Binding-site contacts:
Ligand atom C2 contacts residue ASN125 of chain 1.A at 2.6 Å.
Ligand atom O5 contacts residue ASN125 of chain 1.A at 2.4 Å (h-bond).
Ligand atom C1 contacts residue ASN125 of chain 1.A at 1.5 Å.
Ligand atom C4 contacts residue ASN125 of chain 1.A at 4.3 Å.
Ligand atom N2 contacts residue ASN125 of chain 1.A at 3.2 Å (h-bond).
Ligand atom O7 contacts residue ASN125 of chain 1.A at 3.9 Å.
Ligand atom C7 contacts residue ASN125 of chain 1.A at 3.8 Å.
Ligand atom C5 contacts residue ASN125 of chain 1.A at 3.7 Å.
Ligand atom C3 contacts residue ASN125 of chain 1.A at 3.9 Å.

Sequence of chain 1.A:
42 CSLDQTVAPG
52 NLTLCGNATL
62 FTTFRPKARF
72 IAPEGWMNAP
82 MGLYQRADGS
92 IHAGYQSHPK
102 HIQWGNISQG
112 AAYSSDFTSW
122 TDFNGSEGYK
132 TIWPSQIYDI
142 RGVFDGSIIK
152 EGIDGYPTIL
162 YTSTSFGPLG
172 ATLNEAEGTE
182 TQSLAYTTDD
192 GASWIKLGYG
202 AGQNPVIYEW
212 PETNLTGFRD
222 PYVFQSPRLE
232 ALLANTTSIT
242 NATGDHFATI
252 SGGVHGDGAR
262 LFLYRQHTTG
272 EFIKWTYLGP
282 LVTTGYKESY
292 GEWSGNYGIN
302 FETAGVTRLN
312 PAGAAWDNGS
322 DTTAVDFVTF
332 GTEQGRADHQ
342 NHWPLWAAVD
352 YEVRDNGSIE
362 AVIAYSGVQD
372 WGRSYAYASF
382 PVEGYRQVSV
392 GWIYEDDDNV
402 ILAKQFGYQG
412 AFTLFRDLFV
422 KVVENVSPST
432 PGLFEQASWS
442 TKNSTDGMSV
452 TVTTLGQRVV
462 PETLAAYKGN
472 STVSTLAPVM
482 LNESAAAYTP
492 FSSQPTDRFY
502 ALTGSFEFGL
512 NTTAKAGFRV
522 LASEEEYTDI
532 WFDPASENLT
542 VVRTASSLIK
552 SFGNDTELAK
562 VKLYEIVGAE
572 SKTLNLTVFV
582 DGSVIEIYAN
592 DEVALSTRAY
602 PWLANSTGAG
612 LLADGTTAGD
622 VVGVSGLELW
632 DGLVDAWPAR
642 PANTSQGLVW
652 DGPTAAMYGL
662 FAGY

A small-molecule ligand and the protein it binds are described below.
Small molecule (SMILES): CC(=O)N[C@@H]1[C@@H](O)[C@H](O)[C@@H](CO)O[C@H]1O